Sequence of chain 4.C:
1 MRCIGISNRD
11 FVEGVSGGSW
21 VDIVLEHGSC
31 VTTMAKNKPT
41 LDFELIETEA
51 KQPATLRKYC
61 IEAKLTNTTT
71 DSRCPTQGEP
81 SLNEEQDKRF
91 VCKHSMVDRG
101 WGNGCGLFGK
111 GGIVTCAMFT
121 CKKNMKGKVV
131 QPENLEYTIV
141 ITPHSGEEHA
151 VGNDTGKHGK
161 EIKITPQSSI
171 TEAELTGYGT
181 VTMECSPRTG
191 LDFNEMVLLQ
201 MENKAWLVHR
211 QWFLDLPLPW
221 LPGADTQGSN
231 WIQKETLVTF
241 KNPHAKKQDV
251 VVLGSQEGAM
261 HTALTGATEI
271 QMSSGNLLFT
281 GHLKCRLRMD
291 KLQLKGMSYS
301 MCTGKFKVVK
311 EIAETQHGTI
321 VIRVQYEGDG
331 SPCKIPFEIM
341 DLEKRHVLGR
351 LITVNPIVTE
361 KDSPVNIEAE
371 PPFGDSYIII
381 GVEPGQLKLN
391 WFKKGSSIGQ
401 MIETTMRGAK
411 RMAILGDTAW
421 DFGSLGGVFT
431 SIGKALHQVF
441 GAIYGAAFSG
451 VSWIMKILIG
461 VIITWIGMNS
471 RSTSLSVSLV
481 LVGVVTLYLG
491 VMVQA

A small-molecule ligand and the protein it binds are described below.
Small molecule (SMILES): CC(=O)N[C@@H]1[C@@H](O)[C@H](O)[C@@H](CO)O[C@H]1O

Binding-site contacts:
Ligand atom C7 contacts residue ASN67 of chain 4.C at 3.7 Å.
Ligand atom C4 contacts residue ASN67 of chain 4.C at 4.3 Å.
Ligand atom C5 contacts residue ASN67 of chain 4.C at 3.8 Å.
Ligand atom C2 contacts residue ASN67 of chain 4.C at 2.4 Å.
Ligand atom N2 contacts residue ASN67 of chain 4.C at 2.8 Å (h-bond).
Ligand atom C1 contacts residue ASN67 of chain 4.C at 1.4 Å.
Ligand atom C8 contacts residue PHE90 of chain 4.C at 3.6 Å (hydrophobic).
Ligand atom C3 contacts residue ASN67 of chain 4.C at 3.8 Å.
Ligand atom O5 contacts residue ASN67 of chain 4.C at 2.5 Å (h-bond).
Ligand atom C8 contacts residue ARG89 of chain 4.C at 4.1 Å.
Ligand atom O6 contacts residue ASN67 of chain 4.C at 3.7 Å.
Ligand atom O7 contacts residue ASN67 of chain 4.C at 4.1 Å.
Ligand atom C7 contacts residue PHE90 of chain 4.C at 4.3 Å (hydrophobic).
Ligand atom C8 contacts residue MET118 of chain 4.C at 4.0 Å (hydrophobic).